The small molecule below binds the protein below.
Small molecule (SMILES): CCCCN(c1cccc(-c2ccc(SC)cc2)c1C)S(=O)(=O)c1ccc(OCC(=O)O)c2ccccc12

Binding-site contacts:
Ligand atom O23 contacts residue LEU124 of chain 1.A at 3.4 Å.
Ligand atom O31 contacts residue LEU263 of chain 1.A at 3.5 Å.
Ligand atom C1 contacts residue PHE162 of chain 1.A at 3.7 Å (hydrophobic).
Ligand atom O31 contacts residue THR83 of chain 1.A at 3.3 Å.
Ligand atom C30 contacts residue TYR267 of chain 1.A at 3.5 Å (hydrophobic).
Ligand atom C2 contacts residue PHE162 of chain 1.A at 3.5 Å (hydrophobic).
Ligand atom C37 contacts residue ILE158 of chain 1.A at 3.7 Å (hydrophobic).
Ligand atom C19 contacts residue VAL75 of chain 1.A at 3.8 Å (hydrophobic).
Ligand atom O31 contacts residue TYR267 of chain 1.A at 3.7 Å.
Ligand atom O28 contacts residue MET247 of chain 1.A at 3.5 Å.
Ligand atom O31 contacts residue HIS117 of chain 1.A at 2.8 Å (h-bond).
Ligand atom C30 contacts residue HIS117 of chain 1.A at 3.5 Å.
Ligand atom O22 contacts residue LYS161 of chain 1.A at 3.4 Å.
Ligand atom C33 contacts residue HIS243 of chain 1.A at 3.8 Å.
Ligand atom C27 contacts residue CYS79 of chain 1.A at 3.3 Å (hydrophobic).
Ligand atom C36 contacts residue ILE157 of chain 1.A at 3.6 Å (hydrophobic).
Ligand atom C1 contacts residue LYS161 of chain 1.A at 3.8 Å.
Ligand atom O23 contacts residue PHE121 of chain 1.A at 3.5 Å.
Ligand atom C26 contacts residue HIS243 of chain 1.A at 3.7 Å.
Ligand atom C35 contacts residue PHE76 of chain 1.A at 3.6 Å (hydrophobic).
Ligand atom C34 contacts residue PHE76 of chain 1.A at 3.4 Å (hydrophobic).
Ligand atom C24 contacts residue CYS79 of chain 1.A at 3.5 Å (hydrophobic).
Ligand atom C29 contacts residue THR83 of chain 1.A at 3.6 Å.
Ligand atom O32 contacts residue TYR267 of chain 1.A at 2.6 Å (h-bond).
Ligand atom C25 contacts residue CYS79 of chain 1.A at 3.5 Å (hydrophobic).
Ligand atom O22 contacts residue ILE157 of chain 1.A at 3.8 Å.
Ligand atom O32 contacts residue HIS243 of chain 1.A at 2.7 Å (h-bond).
Ligand atom C4 contacts residue ILE158 of chain 1.A at 3.7 Å (hydrophobic).
Ligand atom C3 contacts residue LEU124 of chain 1.A at 3.8 Å (hydrophobic).
Ligand atom C27 contacts residue HIS243 of chain 1.A at 3.7 Å.
Ligand atom C30 contacts residue HIS243 of chain 1.A at 3.8 Å.
Ligand atom C18 contacts residue VAL142 of chain 1.A at 3.8 Å (hydrophobic).
Ligand atom C26 contacts residue CYS79 of chain 1.A at 3.4 Å (hydrophobic).
Ligand atom C37 contacts residue ILE157 of chain 1.A at 3.7 Å (hydrophobic).
Ligand atom C11 contacts residue CYS79 of chain 1.A at 3.8 Å (hydrophobic).
Ligand atom S17 contacts residue TRP58 of chain 1.A at 3.7 Å.
Ligand atom C33 contacts residue CYS79 of chain 1.A at 3.3 Å (hydrophobic).
Ligand atom C38 contacts residue CYS79 of chain 1.A at 3.4 Å (hydrophobic).
Ligand atom O32 contacts residue MET247 of chain 1.A at 3.7 Å.
Ligand atom O32 contacts residue HIS117 of chain 1.A at 3.6 Å.

Sequence of chain 1.A:
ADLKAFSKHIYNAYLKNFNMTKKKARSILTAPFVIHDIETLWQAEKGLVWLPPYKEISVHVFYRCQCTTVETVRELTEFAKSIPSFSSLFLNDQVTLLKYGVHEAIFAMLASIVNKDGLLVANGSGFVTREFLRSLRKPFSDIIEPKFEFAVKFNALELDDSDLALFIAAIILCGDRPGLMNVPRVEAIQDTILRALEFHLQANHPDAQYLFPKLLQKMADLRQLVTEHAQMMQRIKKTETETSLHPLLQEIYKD